Sequence of chain 1.C:
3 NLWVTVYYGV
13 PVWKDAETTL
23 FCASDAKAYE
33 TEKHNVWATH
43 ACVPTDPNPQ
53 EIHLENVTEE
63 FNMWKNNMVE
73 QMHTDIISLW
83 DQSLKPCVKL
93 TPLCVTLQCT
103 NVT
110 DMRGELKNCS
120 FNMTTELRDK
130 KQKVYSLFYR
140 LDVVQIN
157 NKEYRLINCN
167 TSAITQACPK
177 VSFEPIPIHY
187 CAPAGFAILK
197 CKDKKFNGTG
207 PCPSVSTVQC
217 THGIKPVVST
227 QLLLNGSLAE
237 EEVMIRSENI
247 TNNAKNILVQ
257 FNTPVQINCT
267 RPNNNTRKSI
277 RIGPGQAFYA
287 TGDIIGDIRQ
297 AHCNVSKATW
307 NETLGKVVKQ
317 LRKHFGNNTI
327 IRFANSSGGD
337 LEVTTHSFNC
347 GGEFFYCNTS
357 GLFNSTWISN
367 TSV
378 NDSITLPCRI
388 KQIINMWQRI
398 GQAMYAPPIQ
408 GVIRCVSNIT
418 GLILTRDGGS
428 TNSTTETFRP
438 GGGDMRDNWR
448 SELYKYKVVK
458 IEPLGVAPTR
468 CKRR

Binding-site contacts:
Ligand atom C5 contacts residue LYS116 of chain 1.C at 4.0 Å.
Ligand atom C4 contacts residue ASN103 of chain 1.C at 4.2 Å.
Ligand atom O6 contacts residue ARG112 of chain 1.C at 3.8 Å.
Ligand atom C1 contacts residue ASN103 of chain 1.C at 1.4 Å.
Ligand atom C6 contacts residue ARG112 of chain 1.C at 3.5 Å.
Ligand atom C2 contacts residue ASN103 of chain 1.C at 2.5 Å.
Ligand atom N2 contacts residue LYS158 of chain 1.C at 3.8 Å.
Ligand atom O6 contacts residue LYS116 of chain 1.C at 4.2 Å.
Ligand atom C5 contacts residue ASN103 of chain 1.C at 3.6 Å.
Ligand atom C2 contacts residue LYS158 of chain 1.C at 4.4 Å.
Ligand atom O7 contacts residue ASN103 of chain 1.C at 3.8 Å.
Ligand atom O5 contacts residue ASN103 of chain 1.C at 2.4 Å (h-bond).
Ligand atom O5 contacts residue LYS116 of chain 1.C at 3.8 Å.
Ligand atom C3 contacts residue ASN103 of chain 1.C at 3.8 Å.
Ligand atom N2 contacts residue ASN103 of chain 1.C at 3.0 Å (h-bond).
Ligand atom O6 contacts residue ARG139 of chain 1.C at 2.9 Å (salt-bridge).
Ligand atom C1 contacts residue LYS116 of chain 1.C at 3.7 Å.
Ligand atom C6 contacts residue ARG139 of chain 1.C at 4.1 Å.
Ligand atom C3 contacts residue LYS158 of chain 1.C at 3.8 Å.
Ligand atom O3 contacts residue LYS158 of chain 1.C at 4.0 Å.
Ligand atom C7 contacts residue ASN103 of chain 1.C at 3.6 Å.

The small molecule below binds the protein below.
Small molecule (SMILES): CC(=O)N[C@@H]1[C@@H](O)[C@H](O)[C@@H](CO)O[C@H]1O